This small molecule binds to this protein.
Small molecule (SMILES): CC(=O)N[C@H]1[C@H](O[C@H]2[C@H](O)[C@@H](NC(C)=O)CO[C@@H]2CO)O[C@H](CO)[C@@H](O)[C@@H]1O

Binding-site contacts:
Ligand atom C7 contacts residue LEU897 of chain 1.C at 4.0 Å (hydrophobic).
Ligand atom O5 contacts residue GLN1046 of chain 1.C at 4.2 Å.
Ligand atom O6 contacts residue GLN901 of chain 1.C at 3.0 Å (h-bond).
Ligand atom C1 contacts residue LEU897 of chain 1.C at 4.1 Å (hydrophobic).
Ligand atom C8 contacts residue LEU897 of chain 1.C at 4.3 Å (hydrophobic).
Ligand atom O7 contacts residue LEU897 of chain 1.C at 3.5 Å.
Ligand atom O4 contacts residue LEU897 of chain 1.C at 3.9 Å.
Ligand atom O6 contacts residue ASN692 of chain 1.C at 4.1 Å.
Ligand atom C3 contacts residue LEU897 of chain 1.C at 4.5 Å (hydrophobic).
Ligand atom O5 contacts residue ASN692 of chain 1.C at 3.0 Å (h-bond).
Ligand atom C1 contacts residue ASN692 of chain 1.C at 3.3 Å.
Ligand atom C5 contacts residue GLN901 of chain 1.C at 4.3 Å.
Ligand atom C4 contacts residue LEU897 of chain 1.C at 4.4 Å (hydrophobic).
Ligand atom O7 contacts residue GLN1046 of chain 1.C at 4.1 Å.
Ligand atom C6 contacts residue GLN901 of chain 1.C at 4.1 Å.
Ligand atom C5 contacts residue LEU897 of chain 1.C at 4.0 Å (hydrophobic).
Ligand atom C5 contacts residue ASN692 of chain 1.C at 4.2 Å.
Ligand atom C8 contacts residue GLN901 of chain 1.C at 4.3 Å.

Sequence of chain 1.C:
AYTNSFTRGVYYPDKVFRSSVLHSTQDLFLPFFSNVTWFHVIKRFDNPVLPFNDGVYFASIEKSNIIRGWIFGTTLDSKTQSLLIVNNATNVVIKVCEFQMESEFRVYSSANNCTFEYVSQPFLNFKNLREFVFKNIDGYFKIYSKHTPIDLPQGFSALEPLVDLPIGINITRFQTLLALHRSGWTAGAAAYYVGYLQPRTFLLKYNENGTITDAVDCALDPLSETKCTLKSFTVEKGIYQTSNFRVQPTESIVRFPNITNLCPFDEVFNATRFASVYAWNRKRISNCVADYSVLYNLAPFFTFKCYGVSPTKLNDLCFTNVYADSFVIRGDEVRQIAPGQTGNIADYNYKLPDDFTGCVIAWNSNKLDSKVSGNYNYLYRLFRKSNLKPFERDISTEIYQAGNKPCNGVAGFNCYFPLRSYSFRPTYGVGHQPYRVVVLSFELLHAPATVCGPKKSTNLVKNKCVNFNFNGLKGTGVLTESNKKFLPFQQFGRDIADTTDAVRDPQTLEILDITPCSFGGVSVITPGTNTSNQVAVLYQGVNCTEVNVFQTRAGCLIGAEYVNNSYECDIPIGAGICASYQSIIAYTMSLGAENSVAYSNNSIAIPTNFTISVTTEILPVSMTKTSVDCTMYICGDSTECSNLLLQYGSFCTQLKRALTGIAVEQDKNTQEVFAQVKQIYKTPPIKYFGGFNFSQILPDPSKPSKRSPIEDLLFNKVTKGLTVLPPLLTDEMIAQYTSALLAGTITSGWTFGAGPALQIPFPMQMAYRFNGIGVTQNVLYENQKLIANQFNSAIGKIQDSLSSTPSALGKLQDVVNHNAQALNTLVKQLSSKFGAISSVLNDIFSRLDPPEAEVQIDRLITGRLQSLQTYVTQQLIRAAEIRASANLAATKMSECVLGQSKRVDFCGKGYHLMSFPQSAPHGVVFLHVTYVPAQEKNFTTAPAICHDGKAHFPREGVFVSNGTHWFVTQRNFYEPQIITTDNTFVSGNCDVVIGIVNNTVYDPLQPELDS